Sequence of chain 1.F:
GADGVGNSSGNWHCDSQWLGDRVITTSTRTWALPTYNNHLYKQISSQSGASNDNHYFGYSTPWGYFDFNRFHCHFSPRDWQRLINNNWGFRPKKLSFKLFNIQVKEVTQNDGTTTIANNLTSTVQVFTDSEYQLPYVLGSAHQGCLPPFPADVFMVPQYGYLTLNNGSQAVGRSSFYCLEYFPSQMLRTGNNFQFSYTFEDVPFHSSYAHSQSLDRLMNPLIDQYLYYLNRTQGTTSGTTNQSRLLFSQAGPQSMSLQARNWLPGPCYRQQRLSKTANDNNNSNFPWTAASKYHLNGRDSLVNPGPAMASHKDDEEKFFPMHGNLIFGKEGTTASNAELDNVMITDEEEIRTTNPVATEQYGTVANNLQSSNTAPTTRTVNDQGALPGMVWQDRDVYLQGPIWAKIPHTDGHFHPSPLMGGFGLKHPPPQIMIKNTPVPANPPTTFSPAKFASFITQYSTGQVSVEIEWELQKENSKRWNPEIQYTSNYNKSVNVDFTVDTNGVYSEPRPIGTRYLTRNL

This small molecule binds to this protein.
Small molecule (SMILES): Nc1ncnc2c1ncn2[C@H]1C[C@H](O)[C@@H](COP(=O)(O)O)O1

Binding-site contacts:
Ligand atom N6 contacts residue GLY637 of chain 1.F at 4.0 Å.
Ligand atom O5' contacts residue PRO631 of chain 1.F at 4.0 Å.
Ligand atom C1' contacts residue HIS630 of chain 1.F at 3.8 Å.
Ligand atom C8 contacts residue HIS630 of chain 1.F at 3.1 Å.
Ligand atom N6 contacts residue PRO633 of chain 1.F at 4.2 Å.
Ligand atom N9 contacts residue PRO419 of chain 1.F at 4.2 Å.
Ligand atom N6 contacts residue SER632 of chain 1.F at 4.0 Å.
Ligand atom N6 contacts residue PHE638 of chain 1.F at 3.8 Å.
Ligand atom N1 contacts residue PRO419 of chain 1.F at 4.2 Å.
Ligand atom C6 contacts residue GLY639 of chain 1.F at 3.8 Å.
Ligand atom N1 contacts residue GLY639 of chain 1.F at 3.1 Å (h-bond).
Ligand atom C8 contacts residue ASP609 of chain 1.F at 4.4 Å.
Ligand atom C6 contacts residue PRO631 of chain 1.F at 3.6 Å (hydrophobic).
Ligand atom N9 contacts residue HIS630 of chain 1.F at 3.8 Å.
Ligand atom O2P contacts residue HIS628 of chain 1.F at 3.8 Å.
Ligand atom C5 contacts residue PRO419 of chain 1.F at 4.2 Å (hydrophobic).
Ligand atom O2P contacts residue PRO631 of chain 1.F at 3.8 Å.
Ligand atom C4 contacts residue PRO419 of chain 1.F at 4.0 Å (hydrophobic).
Ligand atom O4' contacts residue HIS630 of chain 1.F at 4.2 Å.
Ligand atom C5 contacts residue PRO631 of chain 1.F at 4.1 Å (hydrophobic).
Ligand atom N6 contacts residue VAL418 of chain 1.F at 3.8 Å.
Ligand atom O2P contacts residue PHE629 of chain 1.F at 3.4 Å (h-bond).
Ligand atom N6 contacts residue PRO631 of chain 1.F at 3.8 Å.
Ligand atom N7 contacts residue ASP609 of chain 1.F at 4.1 Å.
Ligand atom O4' contacts residue PRO631 of chain 1.F at 4.1 Å.
Ligand atom N7 contacts residue SER632 of chain 1.F at 3.8 Å.
Ligand atom N1 contacts residue PRO631 of chain 1.F at 3.8 Å.
Ligand atom C6 contacts residue PRO419 of chain 1.F at 4.3 Å (hydrophobic).
Ligand atom C6 contacts residue VAL418 of chain 1.F at 4.0 Å (hydrophobic).
Ligand atom O5' contacts residue PHE629 of chain 1.F at 3.9 Å.
Ligand atom C5 contacts residue SER632 of chain 1.F at 4.4 Å.
Ligand atom N7 contacts residue HIS630 of chain 1.F at 3.6 Å.
Ligand atom C2 contacts residue PRO419 of chain 1.F at 4.2 Å (hydrophobic).
Ligand atom P contacts residue PHE629 of chain 1.F at 4.4 Å.
Ligand atom N3 contacts residue PRO419 of chain 1.F at 4.2 Å.
Ligand atom C2 contacts residue GLY639 of chain 1.F at 3.9 Å.
Ligand atom N6 contacts residue GLY639 of chain 1.F at 2.9 Å (h-bond).
Ligand atom C2' contacts residue PRO419 of chain 1.F at 4.0 Å (hydrophobic).
Ligand atom C2 contacts residue PRO631 of chain 1.F at 4.3 Å (hydrophobic).
Ligand atom N1 contacts residue VAL418 of chain 1.F at 3.8 Å.